This small molecule binds to this protein.
Small molecule (SMILES): OC[C@H]1O[C@H](O)[C@@H](O)[C@@H](O)[C@@H]1O

Binding-site contacts:
Ligand atom C5 contacts residue BMA3 of chain 1.G at 2.6 Å.
Ligand atom C3 contacts residue BMA3 of chain 1.G at 3.0 Å.
Ligand atom O2 contacts residue BMA3 of chain 1.G at 3.9 Å.
Ligand atom O3 contacts residue BMA3 of chain 1.G at 4.4 Å.
Ligand atom C1 contacts residue BMA3 of chain 1.G at 1.7 Å.
Ligand atom O6 contacts residue BMA3 of chain 1.G at 4.0 Å.
Ligand atom C4 contacts residue BMA3 of chain 1.G at 3.4 Å.
Ligand atom O5 contacts residue BMA3 of chain 1.G at 2.3 Å (h-bond).
Ligand atom C2 contacts residue BMA3 of chain 1.G at 2.6 Å.
Ligand atom C6 contacts residue BMA3 of chain 1.G at 3.9 Å.
Ligand atom O4 contacts residue BMA3 of chain 1.G at 4.3 Å.